Sequence of chain 1.A:
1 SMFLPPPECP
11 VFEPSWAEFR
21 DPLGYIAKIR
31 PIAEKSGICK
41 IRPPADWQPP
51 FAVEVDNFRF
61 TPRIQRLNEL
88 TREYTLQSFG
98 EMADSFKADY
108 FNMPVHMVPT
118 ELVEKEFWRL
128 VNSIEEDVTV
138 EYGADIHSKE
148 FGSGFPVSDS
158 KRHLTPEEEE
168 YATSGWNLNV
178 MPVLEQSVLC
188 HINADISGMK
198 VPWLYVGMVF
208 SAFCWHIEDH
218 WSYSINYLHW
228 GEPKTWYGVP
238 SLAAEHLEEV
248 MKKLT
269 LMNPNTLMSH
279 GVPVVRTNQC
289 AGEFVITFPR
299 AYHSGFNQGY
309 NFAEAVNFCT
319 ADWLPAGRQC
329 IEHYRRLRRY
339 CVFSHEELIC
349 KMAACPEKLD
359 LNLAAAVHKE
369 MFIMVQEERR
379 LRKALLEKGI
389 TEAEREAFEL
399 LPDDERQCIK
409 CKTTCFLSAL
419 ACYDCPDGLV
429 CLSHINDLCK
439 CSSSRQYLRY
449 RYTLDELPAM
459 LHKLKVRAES

Binding-site contacts:
Ligand atom CAS contacts residue TYR202 of chain 1.A at 3.7 Å (hydrophobic).
Ligand atom CAG contacts residue ASP142 of chain 1.A at 3.3 Å.
Ligand atom CAA contacts residue ASN315 of chain 1.A at 3.6 Å.
Ligand atom N contacts residue MN1 of chain 1.F at 2.1 Å.
Ligand atom CAA contacts residue VAL314 of chain 1.A at 3.6 Å (hydrophobic).
Ligand atom CAQ contacts residue MN1 of chain 1.F at 3.2 Å.
Ligand atom CAD contacts residue TRP200 of chain 1.A at 3.4 Å (hydrophobic).
Ligand atom CAG contacts residue TRP200 of chain 1.A at 3.4 Å (hydrophobic).
Ligand atom CAD contacts residue GLY195 of chain 1.A at 3.6 Å.
Ligand atom CAQ contacts residue TRP233 of chain 1.A at 3.4 Å (hydrophobic).
Ligand atom N contacts residue HIS213 of chain 1.A at 2.8 Å (h-bond).
Ligand atom CAO contacts residue PHE210 of chain 1.A at 3.7 Å (hydrophobic).
Ligand atom OAU contacts residue TYR139 of chain 1.A at 2.5 Å (h-bond).
Ligand atom CAP contacts residue PHE210 of chain 1.A at 3.7 Å (hydrophobic).
Ligand atom O contacts residue GLU215 of chain 1.A at 3.6 Å (salt-bridge).
Ligand atom CAL contacts residue HIS213 of chain 1.A at 3.0 Å.
Ligand atom CA contacts residue GLU215 of chain 1.A at 3.2 Å.
Ligand atom CA contacts residue MN1 of chain 1.F at 3.0 Å.
Ligand atom OAT contacts residue LYS231 of chain 1.A at 2.7 Å (salt-bridge).
Ligand atom CAS contacts residue PHE210 of chain 1.A at 3.4 Å (hydrophobic).
Ligand atom CAB contacts residue TYR202 of chain 1.A at 3.3 Å (hydrophobic).
Ligand atom CAL contacts residue MN1 of chain 1.F at 2.9 Å.
Ligand atom NAR contacts residue HIS301 of chain 1.A at 3.4 Å (h-bond).
Ligand atom CAS contacts residue TYR139 of chain 1.A at 3.1 Å (hydrophobic).
Ligand atom C contacts residue GLU215 of chain 1.A at 3.4 Å.
Ligand atom CAM contacts residue MN1 of chain 1.F at 2.9 Å.
Ligand atom OAT contacts residue TYR139 of chain 1.A at 3.1 Å (h-bond).
Ligand atom N contacts residue GLU215 of chain 1.A at 3.1 Å (salt-bridge).
Ligand atom OAU contacts residue TYR202 of chain 1.A at 3.1 Å.
Ligand atom NAC contacts residue TYR202 of chain 1.A at 3.5 Å (h-bond).
Ligand atom NAR contacts residue HIS213 of chain 1.A at 3.2 Å.
Ligand atom C contacts residue TYR202 of chain 1.A at 3.6 Å (hydrophobic).
Ligand atom CAM contacts residue HIS213 of chain 1.A at 3.4 Å.
Ligand atom CAP contacts residue TRP233 of chain 1.A at 3.6 Å (hydrophobic).
Ligand atom OAT contacts residue PHE210 of chain 1.A at 3.5 Å.
Ligand atom OAU contacts residue PHE210 of chain 1.A at 3.6 Å.
Ligand atom NAR contacts residue MN1 of chain 1.F at 2.2 Å.
Ligand atom NAF contacts residue ASP142 of chain 1.A at 3.7 Å.
Ligand atom CAQ contacts residue ASN223 of chain 1.A at 3.6 Å.
Ligand atom CA contacts residue TYR202 of chain 1.A at 3.6 Å (hydrophobic).

This small molecule binds to this protein.
Small molecule (SMILES): CCN(/C=C/N(C)C)C(=O)CNCc1cc(C(=O)O)ccn1